Sequence of chain 1.C:
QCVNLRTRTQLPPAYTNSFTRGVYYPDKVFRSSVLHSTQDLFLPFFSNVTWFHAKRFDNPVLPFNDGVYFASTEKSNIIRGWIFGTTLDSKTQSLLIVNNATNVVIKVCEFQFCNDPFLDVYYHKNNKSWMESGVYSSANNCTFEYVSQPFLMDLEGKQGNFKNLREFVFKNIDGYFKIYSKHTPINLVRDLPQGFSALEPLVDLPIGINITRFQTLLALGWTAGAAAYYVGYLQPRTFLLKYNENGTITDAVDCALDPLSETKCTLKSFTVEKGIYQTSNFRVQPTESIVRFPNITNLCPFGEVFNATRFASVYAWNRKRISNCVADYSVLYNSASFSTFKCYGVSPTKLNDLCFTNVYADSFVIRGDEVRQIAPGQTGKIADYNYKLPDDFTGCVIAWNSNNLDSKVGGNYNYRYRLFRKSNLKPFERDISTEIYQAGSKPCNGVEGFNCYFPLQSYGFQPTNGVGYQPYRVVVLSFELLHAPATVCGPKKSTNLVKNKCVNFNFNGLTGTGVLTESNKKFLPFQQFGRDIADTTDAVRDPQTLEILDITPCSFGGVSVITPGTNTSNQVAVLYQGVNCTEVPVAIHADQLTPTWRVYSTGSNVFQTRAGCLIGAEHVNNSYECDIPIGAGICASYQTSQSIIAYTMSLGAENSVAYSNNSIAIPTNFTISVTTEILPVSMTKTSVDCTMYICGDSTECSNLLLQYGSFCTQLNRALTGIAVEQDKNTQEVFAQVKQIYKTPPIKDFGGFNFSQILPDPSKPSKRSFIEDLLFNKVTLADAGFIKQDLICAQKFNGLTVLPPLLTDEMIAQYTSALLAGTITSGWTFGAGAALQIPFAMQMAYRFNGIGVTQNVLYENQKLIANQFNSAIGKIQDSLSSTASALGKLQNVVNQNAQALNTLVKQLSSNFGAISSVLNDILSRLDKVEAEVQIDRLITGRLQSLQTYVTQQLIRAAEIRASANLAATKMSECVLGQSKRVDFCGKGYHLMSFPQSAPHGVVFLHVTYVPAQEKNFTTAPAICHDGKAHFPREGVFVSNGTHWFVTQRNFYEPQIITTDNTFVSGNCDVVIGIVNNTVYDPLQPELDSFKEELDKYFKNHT

The small molecule below binds the protein below.
Small molecule (SMILES): CC(=O)N[C@H]1[C@H](O[C@H]2[C@H](O)[C@@H](NC(C)=O)CO[C@@H]2CO)O[C@H](CO)[C@@H](O[C@H]2O[C@H](CO)[C@@H](O)[C@H](O)[C@@H]2O)[C@@H]1O

Binding-site contacts:
Ligand atom C5 contacts residue ASN1132 of chain 1.C at 3.7 Å.
Ligand atom C7 contacts residue ASN1132 of chain 1.C at 3.2 Å.
Ligand atom C2 contacts residue ASN1132 of chain 1.C at 2.5 Å.
Ligand atom C8 contacts residue ASN1132 of chain 1.C at 4.5 Å.
Ligand atom C3 contacts residue ASN1132 of chain 1.C at 3.8 Å.
Ligand atom N2 contacts residue ASN1132 of chain 1.C at 3.0 Å (h-bond).
Ligand atom O7 contacts residue ASN1132 of chain 1.C at 2.9 Å (h-bond).
Ligand atom C4 contacts residue ASN1132 of chain 1.C at 4.2 Å.
Ligand atom O5 contacts residue ASN1132 of chain 1.C at 2.3 Å (h-bond).
Ligand atom C1 contacts residue ASN1132 of chain 1.C at 1.4 Å.